A protein and the small-molecule ligand that binds it are described below.
Small molecule (SMILES): c1nnc[nH]1

Sequence of chain 18.A:
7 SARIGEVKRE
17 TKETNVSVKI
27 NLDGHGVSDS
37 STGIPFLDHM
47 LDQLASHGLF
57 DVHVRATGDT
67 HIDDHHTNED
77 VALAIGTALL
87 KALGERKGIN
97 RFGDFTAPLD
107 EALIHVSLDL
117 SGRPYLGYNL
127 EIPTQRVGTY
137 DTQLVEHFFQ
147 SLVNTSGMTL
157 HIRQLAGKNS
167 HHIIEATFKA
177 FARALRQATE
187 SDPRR

Binding-site contacts:
Ligand atom C5 contacts residue MN1 of chain 18.C at 3.2 Å.
Ligand atom N1 contacts residue HIS71 of chain 18.A at 4.5 Å.
Ligand atom C3 contacts residue HIS71 of chain 18.A at 4.4 Å.
Ligand atom N4 contacts residue HIS71 of chain 18.A at 3.1 Å (h-bond).
Ligand atom N1 contacts residue HIS167 of chain 5.A at 3.2 Å (h-bond).
Ligand atom N2 contacts residue HIS72 of chain 18.A at 4.1 Å.
Ligand atom N4 contacts residue GLU75 of chain 18.A at 3.3 Å (salt-bridge).
Ligand atom C3 contacts residue MN1 of chain 18.C at 3.2 Å.
Ligand atom N2 contacts residue GLU171 of chain 5.A at 3.6 Å.
Ligand atom N1 contacts residue MN1 of chain 18.C at 4.4 Å.
Ligand atom C5 contacts residue GLU171 of chain 5.A at 4.1 Å.
Ligand atom C5 contacts residue HIS71 of chain 18.A at 3.1 Å.
Ligand atom N1 contacts residue MN1 of chain 18.B at 2.3 Å.
Ligand atom C5 contacts residue MN1 of chain 18.B at 3.2 Å.
Ligand atom N1 contacts residue GLU171 of chain 5.A at 3.1 Å (salt-bridge).
Ligand atom C3 contacts residue MN1 of chain 18.B at 4.4 Å.
Ligand atom N2 contacts residue MN1 of chain 18.C at 4.4 Å.
Ligand atom C5 contacts residue GLU75 of chain 18.A at 4.2 Å.
Ligand atom N4 contacts residue MN1 of chain 18.C at 2.2 Å.
Ligand atom N4 contacts residue LEU105 of chain 5.A at 4.1 Å.
Ligand atom N4 contacts residue MN1 of chain 18.B at 4.4 Å.
Ligand atom C5 contacts residue HIS168 of chain 5.A at 3.8 Å.
Ligand atom N2 contacts residue LEU105 of chain 5.A at 4.0 Å.
Ligand atom N1 contacts residue LEU105 of chain 5.A at 4.2 Å.
Ligand atom C5 contacts residue HIS167 of chain 5.A at 3.4 Å.
Ligand atom C3 contacts residue GLU75 of chain 18.A at 3.8 Å.
Ligand atom C5 contacts residue LEU105 of chain 5.A at 4.5 Å (hydrophobic).
Ligand atom N4 contacts residue HIS72 of chain 18.A at 4.4 Å.
Ligand atom N1 contacts residue HIS72 of chain 18.A at 3.2 Å (h-bond).
Ligand atom C3 contacts residue ARG119 of chain 12.A at 4.5 Å.
Ligand atom N4 contacts residue HIS168 of chain 5.A at 3.4 Å (h-bond).
Ligand atom C3 contacts residue HIS168 of chain 5.A at 4.2 Å.
Ligand atom C5 contacts residue HIS72 of chain 18.A at 3.7 Å.
Ligand atom N2 contacts residue MN1 of chain 18.B at 3.2 Å.
Ligand atom C3 contacts residue LEU105 of chain 5.A at 3.8 Å (hydrophobic).

Sequence of chain 5.A:
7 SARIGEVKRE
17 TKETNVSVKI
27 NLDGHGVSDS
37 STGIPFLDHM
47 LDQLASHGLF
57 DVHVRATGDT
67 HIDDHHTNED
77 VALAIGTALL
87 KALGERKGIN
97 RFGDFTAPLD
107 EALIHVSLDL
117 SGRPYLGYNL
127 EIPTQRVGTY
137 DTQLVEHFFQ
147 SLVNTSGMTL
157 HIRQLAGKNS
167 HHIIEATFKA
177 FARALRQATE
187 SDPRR

Sequence of chain 12.A:
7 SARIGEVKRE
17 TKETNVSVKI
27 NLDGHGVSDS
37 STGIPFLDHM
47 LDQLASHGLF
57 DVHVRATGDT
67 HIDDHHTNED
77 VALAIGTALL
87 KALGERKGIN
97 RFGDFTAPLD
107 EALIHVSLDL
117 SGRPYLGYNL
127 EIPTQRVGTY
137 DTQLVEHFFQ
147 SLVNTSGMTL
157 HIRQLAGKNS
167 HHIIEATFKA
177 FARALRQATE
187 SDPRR